A small-molecule ligand and the protein it binds are described below.
Small molecule (SMILES): NCC(=O)O

Sequence of chain 13.A:
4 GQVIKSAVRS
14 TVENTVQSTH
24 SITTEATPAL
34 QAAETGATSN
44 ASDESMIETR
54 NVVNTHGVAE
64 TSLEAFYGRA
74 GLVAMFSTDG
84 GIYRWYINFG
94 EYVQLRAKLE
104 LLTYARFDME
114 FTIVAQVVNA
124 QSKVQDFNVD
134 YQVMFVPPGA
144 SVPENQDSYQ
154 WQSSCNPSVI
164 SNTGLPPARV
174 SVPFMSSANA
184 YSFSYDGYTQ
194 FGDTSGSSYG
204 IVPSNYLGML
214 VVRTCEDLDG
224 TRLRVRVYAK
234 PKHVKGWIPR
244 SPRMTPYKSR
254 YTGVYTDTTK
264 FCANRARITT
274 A

Binding-site contacts:
Ligand atom C contacts residue LEU75 of chain 13.A at 4.2 Å (hydrophobic).
Ligand atom OXT contacts residue MET78 of chain 13.A at 3.5 Å (h-bond).
Ligand atom CA contacts residue GLN155 of chain 12.A at 4.3 Å.
Ligand atom OXT contacts residue CYS1 of chain 13.P at 4.0 Å.
Ligand atom CA contacts residue TRP154 of chain 12.A at 4.3 Å (hydrophobic).
Ligand atom C contacts residue ARG216 of chain 12.A at 3.6 Å.
Ligand atom N contacts residue CYS1 of chain 13.P at 1.3 Å.
Ligand atom O contacts residue ARG229 of chain 13.A at 2.9 Å (salt-bridge).
Ligand atom N contacts residue MET78 of chain 13.A at 3.8 Å.
Ligand atom OXT contacts residue ARG229 of chain 13.A at 3.1 Å (salt-bridge).
Ligand atom O contacts residue TRP154 of chain 12.A at 4.1 Å.
Ligand atom N contacts residue SER151 of chain 12.A at 3.5 Å (h-bond).
Ligand atom C contacts residue MET78 of chain 13.A at 3.6 Å (hydrophobic).
Ligand atom N contacts residue ASP150 of chain 12.A at 3.4 Å (salt-bridge).
Ligand atom C contacts residue ARG229 of chain 13.A at 3.7 Å.
Ligand atom N contacts residue TYR152 of chain 12.A at 4.2 Å.
Ligand atom CA contacts residue SER151 of chain 12.A at 4.0 Å.
Ligand atom CA contacts residue LEU75 of chain 13.A at 3.7 Å (hydrophobic).
Ligand atom O contacts residue LEU75 of chain 13.A at 3.8 Å.
Ligand atom O contacts residue ARG216 of chain 12.A at 2.9 Å (salt-bridge).
Ligand atom C contacts residue TRP154 of chain 12.A at 4.1 Å (hydrophobic).
Ligand atom CA contacts residue CYS1 of chain 13.P at 2.4 Å (hydrophobic).
Ligand atom OXT contacts residue ASP150 of chain 12.A at 4.3 Å.
Ligand atom CA contacts residue MET78 of chain 13.A at 4.0 Å (hydrophobic).
Ligand atom O contacts residue MET78 of chain 13.A at 3.9 Å.
Ligand atom OXT contacts residue ARG216 of chain 12.A at 3.0 Å (salt-bridge).
Ligand atom C contacts residue CYS1 of chain 13.P at 3.7 Å (hydrophobic).

Sequence of chain 12.A:
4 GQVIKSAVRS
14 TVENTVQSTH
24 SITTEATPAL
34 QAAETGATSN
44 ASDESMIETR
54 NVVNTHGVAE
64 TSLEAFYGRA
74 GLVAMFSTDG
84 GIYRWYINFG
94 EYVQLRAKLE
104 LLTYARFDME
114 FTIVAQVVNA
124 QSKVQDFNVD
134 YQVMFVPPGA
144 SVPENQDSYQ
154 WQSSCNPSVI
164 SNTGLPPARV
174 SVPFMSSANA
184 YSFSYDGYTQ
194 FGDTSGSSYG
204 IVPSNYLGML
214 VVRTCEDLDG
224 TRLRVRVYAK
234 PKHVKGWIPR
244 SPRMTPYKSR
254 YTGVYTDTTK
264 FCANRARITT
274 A